The small molecule below binds the protein below.
Small molecule (SMILES): CC(=O)N[C@@H]1[C@@H](O)[C@H](O)[C@@H](CO)O[C@H]1O

Binding-site contacts:
Ligand atom C7 contacts residue HIS642 of chain 1.A at 4.1 Å.
Ligand atom O5 contacts residue ASN644 of chain 1.A at 2.4 Å (h-bond).
Ligand atom C8 contacts residue HIS642 of chain 1.A at 3.1 Å.
Ligand atom C7 contacts residue ASN644 of chain 1.A at 3.7 Å.
Ligand atom C1 contacts residue ASN644 of chain 1.A at 1.4 Å.
Ligand atom O7 contacts residue ASN644 of chain 1.A at 4.0 Å.
Ligand atom C3 contacts residue ASN644 of chain 1.A at 3.8 Å.
Ligand atom C8 contacts residue VAL643 of chain 1.A at 4.3 Å (hydrophobic).
Ligand atom C2 contacts residue ASN644 of chain 1.A at 2.5 Å.
Ligand atom C4 contacts residue ASN644 of chain 1.A at 4.2 Å.
Ligand atom C5 contacts residue ASN644 of chain 1.A at 3.7 Å.
Ligand atom N2 contacts residue ASN644 of chain 1.A at 2.9 Å (h-bond).
Ligand atom O7 contacts residue HIS642 of chain 1.A at 4.3 Å.

Sequence of chain 1.A:
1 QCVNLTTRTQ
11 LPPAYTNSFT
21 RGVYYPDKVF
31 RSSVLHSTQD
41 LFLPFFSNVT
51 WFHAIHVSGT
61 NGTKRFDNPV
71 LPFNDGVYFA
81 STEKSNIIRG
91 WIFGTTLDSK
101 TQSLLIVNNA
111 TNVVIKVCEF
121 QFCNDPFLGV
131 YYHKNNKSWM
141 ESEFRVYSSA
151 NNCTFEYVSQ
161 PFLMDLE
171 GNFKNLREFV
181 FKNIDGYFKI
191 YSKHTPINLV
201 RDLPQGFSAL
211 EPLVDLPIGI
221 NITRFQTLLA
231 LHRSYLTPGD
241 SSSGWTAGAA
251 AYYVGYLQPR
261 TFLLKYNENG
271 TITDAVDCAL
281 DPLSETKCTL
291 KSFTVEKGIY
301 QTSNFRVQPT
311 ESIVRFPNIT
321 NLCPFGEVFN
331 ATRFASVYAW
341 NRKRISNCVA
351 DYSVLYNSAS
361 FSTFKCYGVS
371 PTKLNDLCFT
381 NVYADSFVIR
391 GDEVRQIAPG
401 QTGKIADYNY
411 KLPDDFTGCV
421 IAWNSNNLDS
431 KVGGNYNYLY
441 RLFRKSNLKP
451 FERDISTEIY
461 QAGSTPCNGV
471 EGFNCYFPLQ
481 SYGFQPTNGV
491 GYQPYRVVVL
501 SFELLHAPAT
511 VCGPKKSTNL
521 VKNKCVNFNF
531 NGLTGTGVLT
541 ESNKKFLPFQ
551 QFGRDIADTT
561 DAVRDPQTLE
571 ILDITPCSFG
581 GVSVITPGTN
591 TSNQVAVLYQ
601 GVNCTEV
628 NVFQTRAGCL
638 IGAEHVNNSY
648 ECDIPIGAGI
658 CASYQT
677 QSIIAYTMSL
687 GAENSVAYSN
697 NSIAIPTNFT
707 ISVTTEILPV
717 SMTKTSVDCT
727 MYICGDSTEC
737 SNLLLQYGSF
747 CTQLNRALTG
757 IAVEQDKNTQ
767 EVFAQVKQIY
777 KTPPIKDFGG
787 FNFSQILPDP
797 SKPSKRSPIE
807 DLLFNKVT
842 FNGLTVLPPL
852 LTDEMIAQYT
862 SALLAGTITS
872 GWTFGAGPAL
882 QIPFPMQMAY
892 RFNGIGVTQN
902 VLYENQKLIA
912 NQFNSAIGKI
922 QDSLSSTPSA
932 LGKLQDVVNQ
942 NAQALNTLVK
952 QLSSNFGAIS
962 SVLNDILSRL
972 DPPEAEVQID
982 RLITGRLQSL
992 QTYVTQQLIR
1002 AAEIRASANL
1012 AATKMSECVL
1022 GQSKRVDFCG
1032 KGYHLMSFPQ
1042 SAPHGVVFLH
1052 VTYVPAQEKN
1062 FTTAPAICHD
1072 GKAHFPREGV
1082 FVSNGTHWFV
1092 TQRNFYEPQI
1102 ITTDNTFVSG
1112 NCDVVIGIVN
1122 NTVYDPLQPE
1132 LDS